Binding-site contacts:
Ligand atom N2 contacts residue C9 of chain 1.D at 2.8 Å (h-bond).
Ligand atom N2 contacts residue U10 of chain 1.D at 2.7 Å (h-bond).
Ligand atom N3 contacts residue U10 of chain 1.D at 3.7 Å.
Ligand atom C6 contacts residue C6 of chain 1.D at 3.4 Å.
Ligand atom C2 contacts residue U10 of chain 1.D at 3.4 Å.
Ligand atom N1 contacts residue A11 of chain 1.D at 3.4 Å.
Ligand atom N6 contacts residue G8 of chain 1.D at 4.0 Å.
Ligand atom C6 contacts residue G8 of chain 1.D at 3.8 Å.
Ligand atom N1 contacts residue U10 of chain 1.D at 2.9 Å (h-bond).
Ligand atom N7 contacts residue A11 of chain 1.D at 3.5 Å (h-bond).
Ligand atom N1 contacts residue C6 of chain 1.D at 3.0 Å (h-bond).
Ligand atom O6 contacts residue C6 of chain 1.D at 3.0 Å (h-bond).
Ligand atom C2 contacts residue G8 of chain 1.D at 3.6 Å.
Ligand atom C2 contacts residue C6 of chain 1.D at 4.1 Å.
Ligand atom C6 contacts residue U7 of chain 1.D at 3.6 Å.
Ligand atom N1 contacts residue C9 of chain 1.D at 2.9 Å (h-bond).
Ligand atom N4 contacts residue G8 of chain 1.D at 2.9 Å (h-bond).
Ligand atom C6 contacts residue U10 of chain 1.D at 3.6 Å.
Ligand atom N1 contacts residue G8 of chain 1.D at 3.4 Å (h-bond).
Ligand atom N9 contacts residue A11 of chain 1.D at 4.0 Å.
Ligand atom N6 contacts residue U7 of chain 1.D at 3.5 Å (h-bond).
Ligand atom O6 contacts residue A11 of chain 1.D at 2.8 Å (h-bond).
Ligand atom N2 contacts residue A11 of chain 1.D at 4.0 Å.
Ligand atom C6 contacts residue C9 of chain 1.D at 3.8 Å.
Ligand atom C6 contacts residue A11 of chain 1.D at 3.1 Å.
Ligand atom N3 contacts residue G8 of chain 1.D at 2.9 Å (h-bond).
Ligand atom C2 contacts residue G8 of chain 1.D at 3.7 Å.
Ligand atom N3 contacts residue G8 of chain 1.D at 4.0 Å.
Ligand atom N3 contacts residue A11 of chain 1.D at 3.8 Å.
Ligand atom O6 contacts residue U10 of chain 1.D at 2.8 Å (h-bond).
Ligand atom N1 contacts residue U7 of chain 1.D at 2.8 Å (h-bond).
Ligand atom O2 contacts residue G8 of chain 1.D at 2.8 Å (h-bond).
Ligand atom O6 contacts residue G8 of chain 1.D at 3.9 Å.
Ligand atom O6 contacts residue C9 of chain 1.D at 2.9 Å (h-bond).
Ligand atom C2 contacts residue A11 of chain 1.D at 3.7 Å.
Ligand atom C4 contacts residue A11 of chain 1.D at 3.5 Å.
Ligand atom C4 contacts residue G8 of chain 1.D at 3.7 Å.
Ligand atom C2 contacts residue U7 of chain 1.D at 3.3 Å.
Ligand atom C2 contacts residue C9 of chain 1.D at 3.7 Å.
Ligand atom C5 contacts residue A11 of chain 1.D at 3.1 Å.

The small molecule below binds the protein below.
Small molecule (SMILES): Nc1ccn([C@@H]2O[C@H](CO[P](=O)(O)O[C@H]3[C@@H](O)[C@H](n4cnc5c(=O)nc(N)[nH]c54)O[C@@H]3CO[P](=O)(O)O[C@H]3[C@@H](O)[C@H](n4cnc5c(=O)nc(N)[nH]c54)O[C@@H]3COP(=O)=O)[C@@H](O[P](=O)(O)OC[C@H]3O[C@@H](n4cnc5c(N)ncnc54)[C@H](O)[C@@H]3O[P](=O)(O)OC[C@H]3O[C@@H](n4cnc5c(=O)nc(N)[nH]c54)[C@H](O)[C@@H]3O)[C@H]2O)c(=O)n1